Binding-site contacts:
Ligand atom C15 contacts residue YUY1 of chain 1.V at 3.7 Å.
Ligand atom C20 contacts residue ILE888 of chain 1.D at 4.2 Å (hydrophobic).
Ligand atom O1 contacts residue YUY1 of chain 1.V at 3.8 Å.
Ligand atom C22 contacts residue ASP889 of chain 1.D at 4.0 Å.
Ligand atom C25 contacts residue PHE892 of chain 1.D at 4.4 Å (hydrophobic).
Ligand atom C11 contacts residue PHE892 of chain 1.D at 3.6 Å (hydrophobic).
Ligand atom C21 contacts residue ILE888 of chain 1.D at 4.5 Å (hydrophobic).
Ligand atom C26 contacts residue YUY1 of chain 1.V at 4.2 Å.
Ligand atom C16 contacts residue ASP889 of chain 1.D at 4.1 Å.
Ligand atom C19 contacts residue ILE888 of chain 1.D at 3.8 Å (hydrophobic).
Ligand atom C21 contacts residue ASP889 of chain 1.D at 4.0 Å.
Ligand atom C21 contacts residue YUY1 of chain 1.V at 4.5 Å.
Ligand atom C9 contacts residue PHE892 of chain 1.D at 4.1 Å (hydrophobic).
Ligand atom C10 contacts residue PHE892 of chain 1.D at 4.3 Å (hydrophobic).
Ligand atom C8 contacts residue YUY1 of chain 1.V at 4.2 Å.
Ligand atom C contacts residue YUY1 of chain 1.V at 3.3 Å.
Ligand atom O1 contacts residue ASP889 of chain 1.D at 4.5 Å.
Ligand atom C16 contacts residue YUY1 of chain 1.V at 3.7 Å.
Ligand atom C1 contacts residue YUY1 of chain 1.V at 4.4 Å.
Ligand atom C17 contacts residue ASP889 of chain 1.D at 4.3 Å.
Ligand atom C13 contacts residue PHE892 of chain 1.D at 4.2 Å (hydrophobic).
Ligand atom C12 contacts residue PHE892 of chain 1.D at 4.2 Å (hydrophobic).
Ligand atom C22 contacts residue YUY1 of chain 1.V at 4.0 Å.
Ligand atom C7 contacts residue PHE892 of chain 1.D at 4.2 Å (hydrophobic).
Ligand atom C6 contacts residue PHE892 of chain 1.D at 3.7 Å (hydrophobic).

The small molecule below binds the protein below.
Small molecule (SMILES): C[C@@H]1CC[C@@]2(OC1)O[C@H]1C[C@H]3[C@@H]4CC=C5C[C@@H](O)CC[C@]5(C)[C@H]4CC[C@]3(C)[C@H]1[C@@H]2C

Sequence of chain 1.D:
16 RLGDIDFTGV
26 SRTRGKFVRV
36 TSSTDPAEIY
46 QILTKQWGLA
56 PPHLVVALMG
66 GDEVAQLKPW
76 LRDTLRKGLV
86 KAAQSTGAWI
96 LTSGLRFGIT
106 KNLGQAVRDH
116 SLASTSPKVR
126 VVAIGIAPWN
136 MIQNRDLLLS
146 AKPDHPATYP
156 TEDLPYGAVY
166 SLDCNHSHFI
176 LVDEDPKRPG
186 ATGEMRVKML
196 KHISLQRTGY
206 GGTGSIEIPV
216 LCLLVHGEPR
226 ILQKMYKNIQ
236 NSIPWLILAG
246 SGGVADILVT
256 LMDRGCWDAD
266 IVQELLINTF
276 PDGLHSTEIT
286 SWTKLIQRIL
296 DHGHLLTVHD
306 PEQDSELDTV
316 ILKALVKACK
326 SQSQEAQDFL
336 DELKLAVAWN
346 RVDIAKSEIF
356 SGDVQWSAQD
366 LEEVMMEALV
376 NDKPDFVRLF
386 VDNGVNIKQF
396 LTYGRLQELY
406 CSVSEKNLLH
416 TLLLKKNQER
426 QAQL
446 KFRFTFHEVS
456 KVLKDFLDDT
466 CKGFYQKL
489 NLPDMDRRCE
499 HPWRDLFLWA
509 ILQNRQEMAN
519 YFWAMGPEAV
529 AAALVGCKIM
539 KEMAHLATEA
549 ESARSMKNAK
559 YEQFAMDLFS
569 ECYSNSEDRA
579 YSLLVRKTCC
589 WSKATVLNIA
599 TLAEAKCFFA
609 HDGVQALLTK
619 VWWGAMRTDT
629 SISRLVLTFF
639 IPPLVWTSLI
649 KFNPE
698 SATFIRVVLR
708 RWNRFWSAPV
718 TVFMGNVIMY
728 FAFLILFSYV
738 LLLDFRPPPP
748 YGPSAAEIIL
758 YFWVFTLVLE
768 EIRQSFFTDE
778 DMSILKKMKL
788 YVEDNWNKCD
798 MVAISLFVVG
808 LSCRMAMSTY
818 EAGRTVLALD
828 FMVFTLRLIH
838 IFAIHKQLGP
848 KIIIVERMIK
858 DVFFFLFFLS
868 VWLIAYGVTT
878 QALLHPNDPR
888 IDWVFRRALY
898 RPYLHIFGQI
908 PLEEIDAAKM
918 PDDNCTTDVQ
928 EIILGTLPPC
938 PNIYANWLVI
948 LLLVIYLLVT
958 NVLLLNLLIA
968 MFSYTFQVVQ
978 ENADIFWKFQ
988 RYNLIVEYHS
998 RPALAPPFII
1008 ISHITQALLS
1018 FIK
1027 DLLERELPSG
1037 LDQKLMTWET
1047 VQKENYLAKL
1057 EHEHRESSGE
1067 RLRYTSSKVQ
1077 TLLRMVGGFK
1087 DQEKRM